Sequence of chain 1.A:
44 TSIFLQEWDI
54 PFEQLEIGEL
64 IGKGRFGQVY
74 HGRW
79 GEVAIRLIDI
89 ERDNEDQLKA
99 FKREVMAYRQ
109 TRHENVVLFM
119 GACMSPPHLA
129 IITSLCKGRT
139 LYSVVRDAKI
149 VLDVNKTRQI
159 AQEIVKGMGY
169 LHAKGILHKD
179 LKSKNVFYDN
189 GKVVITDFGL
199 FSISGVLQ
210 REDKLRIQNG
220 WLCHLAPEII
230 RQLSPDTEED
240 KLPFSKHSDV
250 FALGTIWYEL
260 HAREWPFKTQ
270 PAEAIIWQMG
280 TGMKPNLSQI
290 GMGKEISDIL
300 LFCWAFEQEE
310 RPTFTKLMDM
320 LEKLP

The small molecule below binds the protein below.
Small molecule (SMILES): Nc1ncnc2c1ncn2[C@@H]1O[C@H](CO[P](=O)(O)O[P](=O)(O)NP(=O)(O)O)[C@@H](O)[C@H]1O

Binding-site contacts:
Ligand atom O2B contacts residue ASN183 of chain 1.A at 3.1 Å (h-bond).
Ligand atom O2' contacts residue THR138 of chain 1.A at 3.5 Å.
Ligand atom O3G contacts residue ARG68 of chain 1.A at 2.7 Å (salt-bridge).
Ligand atom O1G contacts residue ARG68 of chain 1.A at 3.3 Å (salt-bridge).
Ligand atom O2B contacts residue MG1 of chain 1.D at 2.2 Å.
Ligand atom O5' contacts residue MG1 of chain 1.D at 3.6 Å.
Ligand atom O1A contacts residue ASP195 of chain 1.A at 2.8 Å (salt-bridge).
Ligand atom N9 contacts residue PHE185 of chain 1.A at 3.9 Å.
Ligand atom O3A contacts residue GLY67 of chain 1.A at 3.7 Å.
Ligand atom O1B contacts residue MG1 of chain 1.D at 3.5 Å.
Ligand atom C2 contacts residue PHE185 of chain 1.A at 3.6 Å (hydrophobic).
Ligand atom N6 contacts residue SER132 of chain 1.A at 3.2 Å (h-bond).
Ligand atom PB contacts residue MG1 of chain 1.D at 3.2 Å.
Ligand atom N1 contacts residue LEU133 of chain 1.A at 3.6 Å.
Ligand atom O2A contacts residue ARG84 of chain 1.A at 2.9 Å (salt-bridge).
Ligand atom O2A contacts residue GLY67 of chain 1.A at 3.9 Å.
Ligand atom PG contacts residue ARG68 of chain 1.A at 3.7 Å.
Ligand atom O2G contacts residue ARG68 of chain 1.A at 3.6 Å.
Ligand atom C4 contacts residue PHE185 of chain 1.A at 3.4 Å (hydrophobic).
Ligand atom O2G contacts residue LYS180 of chain 1.A at 2.3 Å (salt-bridge).
Ligand atom O1A contacts residue MG1 of chain 1.D at 2.1 Å.
Ligand atom O1A contacts residue ARG84 of chain 1.A at 3.0 Å (salt-bridge).
Ligand atom O3A contacts residue MG1 of chain 1.D at 3.5 Å.
Ligand atom O2' contacts residue PHE185 of chain 1.A at 3.3 Å.
Ligand atom O4' contacts residue VAL72 of chain 1.A at 3.6 Å.
Ligand atom PA contacts residue MG1 of chain 1.D at 3.2 Å.
Ligand atom PG contacts residue LYS180 of chain 1.A at 3.9 Å.
Ligand atom PA contacts residue ARG84 of chain 1.A at 3.8 Å.
Ligand atom C8 contacts residue VAL72 of chain 1.A at 3.8 Å (hydrophobic).
Ligand atom C1' contacts residue ILE64 of chain 1.A at 3.7 Å (hydrophobic).
Ligand atom C6 contacts residue CYS134 of chain 1.A at 3.7 Å (hydrophobic).
Ligand atom N3 contacts residue PHE185 of chain 1.A at 3.3 Å.
Ligand atom C5 contacts residue PHE185 of chain 1.A at 3.8 Å (hydrophobic).
Ligand atom C5' contacts residue LYS66 of chain 1.A at 3.4 Å.
Ligand atom N6 contacts residue ALA82 of chain 1.A at 3.8 Å.
Ligand atom N3 contacts residue ILE64 of chain 1.A at 3.6 Å.
Ligand atom C2 contacts residue CYS134 of chain 1.A at 3.7 Å (hydrophobic).
Ligand atom N6 contacts residue CYS134 of chain 1.A at 3.5 Å (h-bond).
Ligand atom N1 contacts residue CYS134 of chain 1.A at 3.0 Å (h-bond).
Ligand atom O3G contacts residue GLN217 of chain 1.A at 3.3 Å (h-bond).